A protein and the small-molecule ligand that binds it are described below.
Small molecule (SMILES): O=P(O)(O)OC[C@@H](O)[C@@H](O)c1cnc[nH]1

Sequence of chain 2.A:
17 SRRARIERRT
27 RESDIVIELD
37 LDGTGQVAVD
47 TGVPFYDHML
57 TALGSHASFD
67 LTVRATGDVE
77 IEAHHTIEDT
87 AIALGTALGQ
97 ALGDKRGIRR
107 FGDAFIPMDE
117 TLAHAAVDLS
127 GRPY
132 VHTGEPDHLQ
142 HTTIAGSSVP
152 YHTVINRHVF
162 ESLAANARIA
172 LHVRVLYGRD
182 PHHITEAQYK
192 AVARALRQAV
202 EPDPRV

Sequence of chain 11.A:
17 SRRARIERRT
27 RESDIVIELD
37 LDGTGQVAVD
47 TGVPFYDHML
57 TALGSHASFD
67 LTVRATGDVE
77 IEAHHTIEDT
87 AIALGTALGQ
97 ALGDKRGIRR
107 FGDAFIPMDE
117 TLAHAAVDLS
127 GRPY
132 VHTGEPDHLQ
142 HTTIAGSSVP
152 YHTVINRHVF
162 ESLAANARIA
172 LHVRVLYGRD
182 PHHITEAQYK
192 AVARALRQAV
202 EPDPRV

Binding-site contacts:
Ligand atom OP4 contacts residue ARG106 of chain 11.A at 3.8 Å.
Ligand atom N2 contacts residue HIS81 of chain 16.A at 2.9 Å (h-bond).
Ligand atom C4 contacts residue MN1 of chain 2.C at 3.0 Å.
Ligand atom O3 contacts residue HIS81 of chain 16.A at 3.5 Å (h-bond).
Ligand atom OP6 contacts residue LYS191 of chain 2.A at 3.2 Å (salt-bridge).
Ligand atom N1 contacts residue MET114 of chain 2.A at 3.5 Å.
Ligand atom OP5 contacts residue ARG106 of chain 11.A at 3.9 Å.
Ligand atom C4 contacts residue HIS81 of chain 16.A at 3.4 Å.
Ligand atom N1 contacts residue HIS184 of chain 2.A at 3.5 Å (h-bond).
Ligand atom C6 contacts residue HIS184 of chain 2.A at 3.7 Å.
Ligand atom C6 contacts residue HIS183 of chain 2.A at 3.6 Å.
Ligand atom O3 contacts residue HIS54 of chain 2.A at 3.3 Å (h-bond).
Ligand atom C4 contacts residue MET114 of chain 2.A at 3.7 Å (hydrophobic).
Ligand atom O3 contacts residue MN1 of chain 2.C at 2.5 Å.
Ligand atom C3 contacts residue HIS81 of chain 16.A at 3.3 Å.
Ligand atom N2 contacts residue MN1 of chain 2.C at 2.2 Å.
Ligand atom C6 contacts residue HIS80 of chain 16.A at 3.3 Å.
Ligand atom N2 contacts residue MET114 of chain 2.A at 3.6 Å.
Ligand atom OP4 contacts residue LYS191 of chain 2.A at 3.8 Å.
Ligand atom C6 contacts residue MET114 of chain 2.A at 3.4 Å (hydrophobic).
Ligand atom N2 contacts residue GLU187 of chain 2.A at 3.3 Å (salt-bridge).
Ligand atom C5 contacts residue MET114 of chain 2.A at 3.6 Å (hydrophobic).
Ligand atom N2 contacts residue HIS183 of chain 2.A at 3.2 Å (h-bond).
Ligand atom OP4 contacts residue HIS62 of chain 2.A at 3.2 Å (h-bond).
Ligand atom N1 contacts residue HIS80 of chain 16.A at 3.4 Å (h-bond).
Ligand atom C3 contacts residue GLU28 of chain 16.A at 3.8 Å.
Ligand atom C6 contacts residue MN1 of chain 2.C at 3.4 Å.
Ligand atom N1 contacts residue MN1 of chain 16.B at 2.3 Å.
Ligand atom OP6 contacts residue ARG106 of chain 11.A at 2.8 Å (salt-bridge).
Ligand atom P contacts residue ARG106 of chain 11.A at 3.6 Å.
Ligand atom O2 contacts residue GLU28 of chain 16.A at 3.0 Å (salt-bridge).
Ligand atom C3 contacts residue GLU187 of chain 2.A at 3.9 Å.
Ligand atom C5 contacts residue MN1 of chain 16.B at 3.5 Å.
Ligand atom C6 contacts residue MN1 of chain 16.B at 3.1 Å.
Ligand atom OP1 contacts residue GLU187 of chain 2.A at 3.6 Å (salt-bridge).
Ligand atom C3 contacts residue MN1 of chain 2.C at 3.2 Å.
Ligand atom C2 contacts residue GLU28 of chain 16.A at 3.8 Å.
Ligand atom C5 contacts residue GLU84 of chain 16.A at 3.6 Å.
Ligand atom O3 contacts residue GLU187 of chain 2.A at 2.7 Å (salt-bridge).
Ligand atom N1 contacts residue GLU84 of chain 16.A at 3.2 Å (salt-bridge).

Sequence of chain 16.A:
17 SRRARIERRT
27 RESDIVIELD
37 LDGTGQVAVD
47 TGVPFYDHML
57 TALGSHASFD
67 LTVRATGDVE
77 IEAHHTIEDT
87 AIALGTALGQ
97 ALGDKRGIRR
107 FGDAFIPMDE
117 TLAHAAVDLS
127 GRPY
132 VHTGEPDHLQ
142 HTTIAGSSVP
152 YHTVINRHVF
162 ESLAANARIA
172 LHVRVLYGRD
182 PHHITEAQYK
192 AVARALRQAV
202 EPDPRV